Binding-site contacts:
Ligand atom C11 contacts residue ASP336 of chain 2.A at 3.2 Å.
Ligand atom C5 contacts residue TYR467 of chain 2.A at 3.1 Å (hydrophobic).
Ligand atom C7 contacts residue SO41 of chain 2.B at 3.3 Å.
Ligand atom C6 contacts residue SO41 of chain 2.B at 3.8 Å.
Ligand atom C1 contacts residue SO41 of chain 2.B at 3.7 Å.
Ligand atom C17 contacts residue GLN385 of chain 2.A at 3.3 Å.
Ligand atom C21 contacts residue TRP337 of chain 2.A at 3.8 Å (hydrophobic).
Ligand atom C1 contacts residue TYR384 of chain 2.A at 4.0 Å (hydrophobic).
Ligand atom F8 contacts residue SO41 of chain 2.B at 3.6 Å.
Ligand atom C14 contacts residue TYR467 of chain 2.A at 3.6 Å (hydrophobic).
Ligand atom C6 contacts residue TYR467 of chain 2.A at 3.4 Å (hydrophobic).
Ligand atom N9 contacts residue TYR467 of chain 2.A at 3.5 Å (h-bond).
Ligand atom C13 contacts residue TRP337 of chain 2.A at 3.8 Å (hydrophobic).
Ligand atom C18 contacts residue MET470 of chain 2.A at 3.8 Å (hydrophobic).
Ligand atom C18 contacts residue GLN385 of chain 2.A at 3.8 Å.
Ligand atom C16 contacts residue PHE382 of chain 2.A at 3.8 Å (hydrophobic).
Ligand atom F8 contacts residue TRP526 of chain 2.A at 3.6 Å.
Ligand atom C5 contacts residue ASP336 of chain 2.A at 3.5 Å.
Ligand atom O20 contacts residue TRP337 of chain 2.A at 3.7 Å.
Ligand atom C16 contacts residue TYR467 of chain 2.A at 3.6 Å (hydrophobic).
Ligand atom C4 contacts residue VAL499 of chain 2.A at 3.7 Å (hydrophobic).
Ligand atom C6 contacts residue ASP336 of chain 2.A at 3.6 Å.
Ligand atom C17 contacts residue MET470 of chain 2.A at 3.9 Å (hydrophobic).
Ligand atom C19 contacts residue TRP337 of chain 2.A at 3.6 Å (hydrophobic).
Ligand atom C3 contacts residue TYR384 of chain 2.A at 3.9 Å (hydrophobic).
Ligand atom C12 contacts residue TRP337 of chain 2.A at 3.5 Å (hydrophobic).
Ligand atom C10 contacts residue TYR467 of chain 2.A at 3.7 Å (hydrophobic).
Ligand atom C7 contacts residue PHE268 of chain 2.A at 3.9 Å (hydrophobic).
Ligand atom C7 contacts residue TYR467 of chain 2.A at 3.8 Å (hydrophobic).
Ligand atom C10 contacts residue ASP336 of chain 2.A at 3.4 Å.
Ligand atom C3 contacts residue SO41 of chain 2.B at 3.9 Å.
Ligand atom C6 contacts residue PHE268 of chain 2.A at 3.8 Å (hydrophobic).
Ligand atom C3 contacts residue TYR467 of chain 2.A at 3.8 Å (hydrophobic).
Ligand atom N9 contacts residue ASP336 of chain 2.A at 2.6 Å (salt-bridge).
Ligand atom C4 contacts residue TYR467 of chain 2.A at 3.3 Å (hydrophobic).
Ligand atom C11 contacts residue TRP337 of chain 2.A at 3.5 Å (hydrophobic).
Ligand atom F8 contacts residue PHE268 of chain 2.A at 3.3 Å.
Ligand atom C2 contacts residue SO41 of chain 2.B at 3.4 Å.
Ligand atom N15 contacts residue TYR467 of chain 2.A at 3.5 Å.
Ligand atom C10 contacts residue TRP337 of chain 2.A at 3.8 Å (hydrophobic).

A protein and the small-molecule ligand that binds it are described below.
Small molecule (SMILES): Cc1ccc(Nc2cc(C)c3c(O)cccc3n2)cc1F

Sequence of chain 2.A:
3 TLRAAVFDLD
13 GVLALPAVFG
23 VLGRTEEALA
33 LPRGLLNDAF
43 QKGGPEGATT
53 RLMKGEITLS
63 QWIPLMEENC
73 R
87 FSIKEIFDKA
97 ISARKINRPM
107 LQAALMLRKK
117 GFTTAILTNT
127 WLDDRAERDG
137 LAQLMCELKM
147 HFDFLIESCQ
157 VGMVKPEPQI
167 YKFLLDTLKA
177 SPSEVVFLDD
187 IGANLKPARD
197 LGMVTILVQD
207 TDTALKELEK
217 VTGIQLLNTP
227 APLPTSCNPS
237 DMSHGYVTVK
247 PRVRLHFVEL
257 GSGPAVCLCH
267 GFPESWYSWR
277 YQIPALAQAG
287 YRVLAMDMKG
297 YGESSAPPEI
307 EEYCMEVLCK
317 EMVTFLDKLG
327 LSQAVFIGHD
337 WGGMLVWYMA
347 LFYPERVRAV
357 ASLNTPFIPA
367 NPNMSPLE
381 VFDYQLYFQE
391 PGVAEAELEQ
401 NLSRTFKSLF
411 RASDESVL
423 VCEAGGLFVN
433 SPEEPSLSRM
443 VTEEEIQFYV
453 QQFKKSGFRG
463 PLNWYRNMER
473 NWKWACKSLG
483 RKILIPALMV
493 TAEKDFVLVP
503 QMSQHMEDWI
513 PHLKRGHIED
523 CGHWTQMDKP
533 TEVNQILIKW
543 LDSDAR